Sequence of chain 1.E:
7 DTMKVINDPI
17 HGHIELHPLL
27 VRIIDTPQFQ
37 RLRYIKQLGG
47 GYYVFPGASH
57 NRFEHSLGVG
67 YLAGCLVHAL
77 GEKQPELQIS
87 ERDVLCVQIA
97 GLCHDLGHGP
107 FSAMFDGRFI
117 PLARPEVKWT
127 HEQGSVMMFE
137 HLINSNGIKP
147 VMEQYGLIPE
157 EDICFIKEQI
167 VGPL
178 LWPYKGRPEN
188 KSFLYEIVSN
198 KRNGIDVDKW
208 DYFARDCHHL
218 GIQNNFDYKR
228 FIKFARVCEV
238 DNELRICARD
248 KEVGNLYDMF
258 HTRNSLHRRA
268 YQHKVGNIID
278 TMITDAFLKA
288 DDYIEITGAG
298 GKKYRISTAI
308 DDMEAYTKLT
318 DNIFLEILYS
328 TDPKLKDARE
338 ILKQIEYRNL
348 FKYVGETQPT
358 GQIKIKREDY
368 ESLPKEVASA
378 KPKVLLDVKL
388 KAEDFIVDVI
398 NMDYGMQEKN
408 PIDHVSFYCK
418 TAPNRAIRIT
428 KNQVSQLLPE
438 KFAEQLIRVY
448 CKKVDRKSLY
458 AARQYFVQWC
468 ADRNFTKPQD

Sequence of chain 1.F:
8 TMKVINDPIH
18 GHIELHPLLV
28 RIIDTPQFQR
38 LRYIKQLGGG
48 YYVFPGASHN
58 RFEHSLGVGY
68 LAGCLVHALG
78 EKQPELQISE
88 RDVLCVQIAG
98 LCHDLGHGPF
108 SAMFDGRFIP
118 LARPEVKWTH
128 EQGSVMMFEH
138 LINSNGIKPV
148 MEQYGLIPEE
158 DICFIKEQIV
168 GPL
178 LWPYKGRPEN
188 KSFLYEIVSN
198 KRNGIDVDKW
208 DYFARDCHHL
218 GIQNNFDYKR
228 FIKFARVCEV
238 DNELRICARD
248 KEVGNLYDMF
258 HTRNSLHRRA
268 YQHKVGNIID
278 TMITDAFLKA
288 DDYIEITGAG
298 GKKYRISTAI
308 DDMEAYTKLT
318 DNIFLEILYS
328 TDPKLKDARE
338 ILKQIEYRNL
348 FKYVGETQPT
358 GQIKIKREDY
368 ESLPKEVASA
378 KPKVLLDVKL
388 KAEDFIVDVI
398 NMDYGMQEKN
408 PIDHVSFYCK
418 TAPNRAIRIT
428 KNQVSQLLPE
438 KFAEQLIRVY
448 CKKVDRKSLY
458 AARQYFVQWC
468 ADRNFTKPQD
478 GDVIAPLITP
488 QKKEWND

This protein binds this small molecule.
Small molecule (SMILES): Nc1ncnc2c1ncn2[C@H]1C[C@H](O)[C@@H](CO[P](=O)(O)N[P](=O)(O)OP(=O)(O)O)O1

Binding-site contacts:
Ligand atom O2G contacts residue MG1 of chain 1.OA at 2.1 Å.
Ligand atom O1A contacts residue ARG227 of chain 1.G at 2.7 Å (salt-bridge).
Ligand atom C2' contacts residue PHE51 of chain 1.F at 3.5 Å (hydrophobic).
Ligand atom PG contacts residue MG1 of chain 1.OA at 3.2 Å.
Ligand atom O1G contacts residue ARG246 of chain 1.G at 2.9 Å (salt-bridge).
Ligand atom O4' contacts residue ARG227 of chain 1.G at 3.0 Å (salt-bridge).
Ligand atom N1 contacts residue ARG227 of chain 1.G at 3.6 Å.
Ligand atom O3G contacts residue LYS417 of chain 1.G at 3.4 Å.
Ligand atom N6 contacts residue ARG266 of chain 1.F at 3.3 Å.
Ligand atom C3' contacts residue VAL50 of chain 1.F at 3.2 Å (hydrophobic).
Ligand atom O2G contacts residue LYS417 of chain 1.G at 2.9 Å (salt-bridge).
Ligand atom O1B contacts residue GTP1 of chain 1.QA at 2.7 Å (h-bond).
Ligand atom N3 contacts residue ASN13 of chain 1.E at 3.0 Å (h-bond).
Ligand atom O2B contacts residue LYS271 of chain 1.F at 2.9 Å (salt-bridge).
Ligand atom C1' contacts residue PHE51 of chain 1.F at 3.4 Å (hydrophobic).
Ligand atom O2A contacts residue HIS270 of chain 1.F at 2.7 Å (h-bond).
Ligand atom C2 contacts residue ASN13 of chain 1.E at 3.6 Å.
Ligand atom C2' contacts residue VAL50 of chain 1.F at 3.6 Å (hydrophobic).
Ligand atom C5' contacts residue GTP1 of chain 1.QA at 3.4 Å.
Ligand atom C5 contacts residue ARG227 of chain 1.G at 3.4 Å.
Ligand atom N3A contacts residue LYS248 of chain 1.G at 3.6 Å (salt-bridge).
Ligand atom O3G contacts residue ARG246 of chain 1.G at 2.8 Å (salt-bridge).
Ligand atom O1B contacts residue MG1 of chain 1.OA at 2.1 Å.
Ligand atom C3' contacts residue GTP1 of chain 1.QA at 3.4 Å.
Ligand atom O2B contacts residue HIS270 of chain 1.F at 3.1 Å.
Ligand atom O1A contacts residue LYS248 of chain 1.G at 2.8 Å (salt-bridge).
Ligand atom N9 contacts residue PHE51 of chain 1.F at 3.4 Å.
Ligand atom PB contacts residue MG1 of chain 1.OA at 3.2 Å.
Ligand atom N6 contacts residue ASN252 of chain 1.G at 3.2 Å (h-bond).
Ligand atom C5' contacts residue VAL11 of chain 1.E at 3.3 Å (hydrophobic).
Ligand atom O1G contacts residue LYS248 of chain 1.G at 3.2 Å (salt-bridge).
Ligand atom N9 contacts residue ARG227 of chain 1.G at 3.4 Å (salt-bridge).
Ligand atom C4 contacts residue ARG227 of chain 1.G at 3.2 Å.
Ligand atom O3' contacts residue VAL50 of chain 1.F at 2.7 Å (h-bond).
Ligand atom C4' contacts residue GTP1 of chain 1.QA at 3.5 Å.
Ligand atom N7 contacts residue ARG227 of chain 1.G at 3.4 Å (salt-bridge).
Ligand atom O3' contacts residue ASN13 of chain 1.E at 3.0 Å (h-bond).
Ligand atom O3B contacts residue LYS271 of chain 1.F at 3.1 Å (salt-bridge).
Ligand atom O3B contacts residue MG1 of chain 1.OA at 3.4 Å.
Ligand atom O2G contacts residue GTP1 of chain 1.QA at 2.9 Å (h-bond).

Sequence of chain 1.G:
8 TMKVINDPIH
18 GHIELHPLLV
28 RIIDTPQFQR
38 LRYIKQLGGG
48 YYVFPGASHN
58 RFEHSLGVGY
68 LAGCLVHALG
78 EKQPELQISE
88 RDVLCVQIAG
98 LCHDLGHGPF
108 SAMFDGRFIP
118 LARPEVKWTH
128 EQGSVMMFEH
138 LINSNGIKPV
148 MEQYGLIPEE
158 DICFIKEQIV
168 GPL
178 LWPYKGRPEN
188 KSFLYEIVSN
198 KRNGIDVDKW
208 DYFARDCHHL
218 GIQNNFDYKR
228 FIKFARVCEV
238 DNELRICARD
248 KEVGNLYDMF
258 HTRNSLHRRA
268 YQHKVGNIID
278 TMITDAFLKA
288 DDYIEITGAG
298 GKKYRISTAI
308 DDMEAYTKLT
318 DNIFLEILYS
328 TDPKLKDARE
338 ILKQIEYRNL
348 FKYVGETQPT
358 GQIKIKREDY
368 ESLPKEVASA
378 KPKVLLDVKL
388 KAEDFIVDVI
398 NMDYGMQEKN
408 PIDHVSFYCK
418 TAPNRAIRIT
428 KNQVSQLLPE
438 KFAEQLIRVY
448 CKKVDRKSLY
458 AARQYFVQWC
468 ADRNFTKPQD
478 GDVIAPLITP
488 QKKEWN